Binding-site contacts:
Ligand atom C5 contacts residue ILE108 of chain 1.A at 4.5 Å (hydrophobic).
Ligand atom C7 contacts residue THR85 of chain 1.A at 3.5 Å.
Ligand atom C2 contacts residue ILE111 of chain 1.A at 3.5 Å (hydrophobic).
Ligand atom C3 contacts residue ILE108 of chain 1.A at 3.8 Å (hydrophobic).
Ligand atom C7 contacts residue VAL86 of chain 1.A at 4.0 Å (hydrophobic).
Ligand atom C1 contacts residue ILE111 of chain 1.A at 3.5 Å (hydrophobic).
Ligand atom C contacts residue ILE111 of chain 1.A at 3.3 Å (hydrophobic).
Ligand atom C3 contacts residue GLU105 of chain 1.A at 3.7 Å.
Ligand atom CL contacts residue GLU105 of chain 1.A at 3.5 Å.
Ligand atom C5 contacts residue VAL86 of chain 1.A at 4.0 Å (hydrophobic).
Ligand atom C3 contacts residue ILE111 of chain 1.A at 3.8 Å (hydrophobic).
Ligand atom C6 contacts residue THR85 of chain 1.A at 3.3 Å.
Ligand atom C6 contacts residue VAL86 of chain 1.A at 3.7 Å (hydrophobic).
Ligand atom O contacts residue ILE111 of chain 1.A at 3.4 Å.
Ligand atom CL contacts residue HIS104 of chain 1.A at 4.5 Å.
Ligand atom C4 contacts residue GLU105 of chain 1.A at 3.2 Å.
Ligand atom CL contacts residue VAL86 of chain 1.A at 3.8 Å.
Ligand atom CL contacts residue ALA100 of chain 1.A at 4.2 Å.
Ligand atom C7 contacts residue ILE111 of chain 1.A at 4.2 Å (hydrophobic).
Ligand atom C4 contacts residue ILE108 of chain 1.A at 3.8 Å (hydrophobic).
Ligand atom CL contacts residue LYS84 of chain 1.A at 3.6 Å.
Ligand atom C contacts residue ILE108 of chain 1.A at 3.9 Å (hydrophobic).
Ligand atom C5 contacts residue THR85 of chain 1.A at 4.5 Å.
Ligand atom CL contacts residue ILE108 of chain 1.A at 4.3 Å.
Ligand atom C5 contacts residue GLU105 of chain 1.A at 3.9 Å.
Ligand atom C6 contacts residue LYS84 of chain 1.A at 4.4 Å.
Ligand atom C contacts residue SER109 of chain 1.A at 4.3 Å.

A small-molecule ligand and the protein it binds are described below.
Small molecule (SMILES): C[C@@H](Oc1ccc(Cl)cc1)C(N)=O

Sequence of chain 1.A:
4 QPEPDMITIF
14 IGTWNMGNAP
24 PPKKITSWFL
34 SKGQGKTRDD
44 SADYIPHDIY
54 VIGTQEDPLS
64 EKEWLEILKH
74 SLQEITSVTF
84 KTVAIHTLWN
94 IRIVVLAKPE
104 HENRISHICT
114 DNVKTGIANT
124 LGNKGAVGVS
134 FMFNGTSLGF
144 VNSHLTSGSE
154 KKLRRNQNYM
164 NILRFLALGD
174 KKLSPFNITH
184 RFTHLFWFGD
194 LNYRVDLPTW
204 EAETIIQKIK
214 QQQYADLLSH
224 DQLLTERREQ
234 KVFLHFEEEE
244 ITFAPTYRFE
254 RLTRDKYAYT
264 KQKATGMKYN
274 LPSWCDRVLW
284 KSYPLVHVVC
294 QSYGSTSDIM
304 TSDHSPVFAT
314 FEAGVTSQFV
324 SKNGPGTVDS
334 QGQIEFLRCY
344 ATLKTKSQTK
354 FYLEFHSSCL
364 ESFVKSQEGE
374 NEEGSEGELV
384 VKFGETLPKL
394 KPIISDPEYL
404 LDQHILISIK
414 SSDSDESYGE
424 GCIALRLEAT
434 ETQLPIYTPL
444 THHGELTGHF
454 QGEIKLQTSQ